Sequence of chain 1.A:
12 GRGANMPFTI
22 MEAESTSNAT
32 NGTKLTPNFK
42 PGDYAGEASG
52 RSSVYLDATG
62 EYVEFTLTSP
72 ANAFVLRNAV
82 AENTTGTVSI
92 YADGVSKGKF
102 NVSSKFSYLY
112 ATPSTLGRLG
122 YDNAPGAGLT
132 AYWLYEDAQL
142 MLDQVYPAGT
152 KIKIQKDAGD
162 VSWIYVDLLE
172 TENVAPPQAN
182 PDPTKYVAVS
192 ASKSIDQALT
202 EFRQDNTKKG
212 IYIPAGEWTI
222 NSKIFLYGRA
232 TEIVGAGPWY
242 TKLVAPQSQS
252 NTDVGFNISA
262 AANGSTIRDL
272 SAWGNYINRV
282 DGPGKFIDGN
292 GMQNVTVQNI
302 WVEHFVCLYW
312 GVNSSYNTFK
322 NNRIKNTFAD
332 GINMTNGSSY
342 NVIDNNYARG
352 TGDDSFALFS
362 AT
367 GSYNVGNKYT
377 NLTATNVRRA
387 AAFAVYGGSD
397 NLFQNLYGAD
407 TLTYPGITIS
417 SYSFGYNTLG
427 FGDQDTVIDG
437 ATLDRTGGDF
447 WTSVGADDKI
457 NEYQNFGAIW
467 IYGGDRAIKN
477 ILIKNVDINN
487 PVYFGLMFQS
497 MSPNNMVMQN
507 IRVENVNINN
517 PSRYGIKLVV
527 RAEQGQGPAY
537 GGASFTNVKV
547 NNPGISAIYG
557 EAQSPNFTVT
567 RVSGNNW

This protein binds this small molecule.
Small molecule (SMILES): OC[C@H]1O[C@H](O[C@@H]2[C@@H](O)[C@@H](O)O[C@H](CO)[C@H]2O)[C@H](O)[C@@H](O)[C@@H]1O

Binding-site contacts:
Ligand atom C6 contacts residue TRP311 of chain 1.A at 4.1 Å (hydrophobic).
Ligand atom C3 contacts residue TRP311 of chain 1.A at 3.8 Å (hydrophobic).
Ligand atom O5 contacts residue ARG280 of chain 1.A at 3.0 Å (salt-bridge).
Ligand atom O4 contacts residue LYS286 of chain 1.A at 2.9 Å (salt-bridge).
Ligand atom C5 contacts residue TYR422 of chain 1.A at 4.0 Å (hydrophobic).
Ligand atom C1 contacts residue TRP311 of chain 1.A at 3.6 Å (hydrophobic).
Ligand atom O6 contacts residue ALA330 of chain 1.A at 4.2 Å.
Ligand atom O4 contacts residue TYR422 of chain 1.A at 4.4 Å.
Ligand atom O1 contacts residue TRP311 of chain 1.A at 3.8 Å.
Ligand atom O2 contacts residue TYR422 of chain 1.A at 3.9 Å.
Ligand atom C6 contacts residue CYS308 of chain 1.A at 4.3 Å (hydrophobic).
Ligand atom O5 contacts residue TRP311 of chain 1.A at 3.2 Å.
Ligand atom C5 contacts residue TRP311 of chain 1.A at 3.7 Å (hydrophobic).
Ligand atom O6 contacts residue GLY283 of chain 1.A at 4.2 Å.
Ligand atom O1 contacts residue ARG280 of chain 1.A at 3.9 Å.
Ligand atom O6 contacts residue TYR422 of chain 1.A at 4.3 Å.
Ligand atom O6 contacts residue ASP282 of chain 1.A at 2.8 Å (salt-bridge).
Ligand atom C2 contacts residue TRP311 of chain 1.A at 4.2 Å (hydrophobic).
Ligand atom C4 contacts residue TRP311 of chain 1.A at 4.0 Å (hydrophobic).
Ligand atom C6 contacts residue ASP282 of chain 1.A at 3.6 Å.
Ligand atom O4 contacts residue TRP311 of chain 1.A at 3.3 Å.
Ligand atom C1 contacts residue LYS286 of chain 1.A at 4.3 Å.
Ligand atom O2 contacts residue LYS286 of chain 1.A at 3.4 Å (salt-bridge).
Ligand atom C1 contacts residue ASP282 of chain 1.A at 4.0 Å.
Ligand atom C5 contacts residue ARG280 of chain 1.A at 3.8 Å.
Ligand atom C2 contacts residue LYS286 of chain 1.A at 4.3 Å.
Ligand atom O3 contacts residue TRP311 of chain 1.A at 4.2 Å.
Ligand atom C6 contacts residue TYR422 of chain 1.A at 3.3 Å (hydrophobic).
Ligand atom C6 contacts residue ALA330 of chain 1.A at 3.7 Å (hydrophobic).
Ligand atom C1 contacts residue ARG280 of chain 1.A at 3.7 Å.
Ligand atom O2 contacts residue GLY283 of chain 1.A at 4.3 Å.
Ligand atom O6 contacts residue ARG280 of chain 1.A at 4.1 Å.
Ligand atom O5 contacts residue ASP282 of chain 1.A at 3.0 Å (salt-bridge).
Ligand atom C4 contacts residue LYS286 of chain 1.A at 3.9 Å.
Ligand atom O6 contacts residue VAL307 of chain 1.A at 3.5 Å.
Ligand atom O6 contacts residue VAL281 of chain 1.A at 3.5 Å (h-bond).
Ligand atom C6 contacts residue VAL307 of chain 1.A at 4.0 Å (hydrophobic).
Ligand atom C6 contacts residue ARG280 of chain 1.A at 3.8 Å.
Ligand atom O6 contacts residue ASN337 of chain 1.A at 4.0 Å.
Ligand atom C5 contacts residue ASP282 of chain 1.A at 3.9 Å.